Sequence of chain 1.A:
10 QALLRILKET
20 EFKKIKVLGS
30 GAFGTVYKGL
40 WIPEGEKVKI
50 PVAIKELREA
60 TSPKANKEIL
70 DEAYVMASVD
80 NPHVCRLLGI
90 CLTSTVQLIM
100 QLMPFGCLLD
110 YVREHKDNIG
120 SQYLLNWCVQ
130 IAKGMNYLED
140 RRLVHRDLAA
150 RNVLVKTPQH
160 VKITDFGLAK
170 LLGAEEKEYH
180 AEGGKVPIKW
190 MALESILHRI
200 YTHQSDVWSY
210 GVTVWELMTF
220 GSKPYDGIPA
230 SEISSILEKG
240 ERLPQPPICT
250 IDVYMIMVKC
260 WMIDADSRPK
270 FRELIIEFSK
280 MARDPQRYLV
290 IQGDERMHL

The protein below binds the small molecule below.
Small molecule (SMILES): C=CC(=O)Nc1cc(Nc2nccc(-c3cn(C)c4ccccc34)n2)c(OC)cc1N(C)CCN(C)C

Binding-site contacts:
Ligand atom C15 contacts residue LEU27 of chain 1.A at 3.7 Å (hydrophobic).
Ligand atom C15 contacts residue MET102 of chain 1.A at 3.8 Å (hydrophobic).
Ligand atom C17 contacts residue ALA52 of chain 1.A at 3.5 Å (hydrophobic).
Ligand atom N6 contacts residue VAL35 of chain 1.A at 3.4 Å.
Ligand atom N contacts residue ASP109 of chain 1.A at 3.7 Å.
Ligand atom C17 contacts residue LEU153 of chain 1.A at 3.6 Å (hydrophobic).
Ligand atom C15 contacts residue LEU101 of chain 1.A at 3.7 Å (hydrophobic).
Ligand atom N3 contacts residue MET102 of chain 1.A at 2.8 Å (h-bond).
Ligand atom C3 contacts residue LEU27 of chain 1.A at 3.7 Å (hydrophobic).
Ligand atom C1 contacts residue GLY105 of chain 1.A at 3.7 Å.
Ligand atom C8 contacts residue ASP109 of chain 1.A at 3.5 Å.
Ligand atom C6 contacts residue GLY105 of chain 1.A at 3.5 Å.
Ligand atom C4 contacts residue LEU27 of chain 1.A at 3.8 Å (hydrophobic).
Ligand atom N4 contacts residue LEU101 of chain 1.A at 3.5 Å.
Ligand atom C12 contacts residue ASP109 of chain 1.A at 3.4 Å.
Ligand atom C25 contacts residue THR163 of chain 1.A at 3.8 Å.
Ligand atom C16 contacts residue GLN100 of chain 1.A at 3.4 Å.
Ligand atom C16 contacts residue MET102 of chain 1.A at 3.6 Å (hydrophobic).
Ligand atom C16 contacts residue ALA52 of chain 1.A at 3.6 Å (hydrophobic).
Ligand atom C5 contacts residue LEU27 of chain 1.A at 3.8 Å (hydrophobic).
Ligand atom C5 contacts residue GLY105 of chain 1.A at 3.6 Å.
Ligand atom N4 contacts residue MET102 of chain 1.A at 2.9 Å (h-bond).
Ligand atom C4 contacts residue MET102 of chain 1.A at 3.4 Å (hydrophobic).
Ligand atom C9 contacts residue CYS106 of chain 1.A at 1.8 Å (hydrophobic).
Ligand atom C8 contacts residue CYS106 of chain 1.A at 2.8 Å (hydrophobic).
Ligand atom C27 contacts residue VAL35 of chain 1.A at 3.0 Å (hydrophobic).
Ligand atom C24 contacts residue THR163 of chain 1.A at 3.6 Å.
Ligand atom C4 contacts residue GLY105 of chain 1.A at 3.8 Å.
Ligand atom C7 contacts residue CYS106 of chain 1.A at 3.3 Å (hydrophobic).
Ligand atom C9 contacts residue ARG150 of chain 1.A at 3.6 Å.
Ligand atom N5 contacts residue LEU27 of chain 1.A at 3.4 Å.
Ligand atom C13 contacts residue LEU27 of chain 1.A at 3.6 Å (hydrophobic).
Ligand atom C16 contacts residue LEU153 of chain 1.A at 3.7 Å (hydrophobic).
Ligand atom C28 contacts residue ASP109 of chain 1.A at 3.4 Å.
Ligand atom O contacts residue CYS106 of chain 1.A at 3.6 Å.
Ligand atom O1 contacts residue MET102 of chain 1.A at 3.0 Å (h-bond).
Ligand atom C5 contacts residue MET102 of chain 1.A at 3.4 Å (hydrophobic).
Ligand atom N2 contacts residue ASP109 of chain 1.A at 3.3 Å (salt-bridge).
Ligand atom O1 contacts residue LEU101 of chain 1.A at 3.7 Å.
Ligand atom N3 contacts residue LEU101 of chain 1.A at 3.5 Å.